Binding-site contacts:
Ligand atom N3 contacts residue PRO631 of chain 1.J at 4.1 Å.
Ligand atom C2 contacts residue ILE622 of chain 1.J at 4.3 Å (hydrophobic).
Ligand atom C5 contacts residue PRO631 of chain 1.J at 4.4 Å (hydrophobic).
Ligand atom N3 contacts residue GLY639 of chain 1.J at 4.2 Å.
Ligand atom N6 contacts residue PHE638 of chain 1.J at 3.7 Å.
Ligand atom N7 contacts residue HIS630 of chain 1.J at 3.7 Å.
Ligand atom N9 contacts residue PRO631 of chain 1.J at 3.8 Å.
Ligand atom C6 contacts residue SER632 of chain 1.J at 4.0 Å.
Ligand atom N6 contacts residue GLY637 of chain 1.J at 3.4 Å (h-bond).
Ligand atom C5 contacts residue SER632 of chain 1.J at 3.9 Å.
Ligand atom C2 contacts residue PRO631 of chain 1.J at 4.2 Å (hydrophobic).
Ligand atom N7 contacts residue ASP609 of chain 1.J at 4.0 Å.
Ligand atom C6 contacts residue GLY639 of chain 1.J at 3.7 Å.
Ligand atom N6 contacts residue SER632 of chain 1.J at 3.6 Å.
Ligand atom C5 contacts residue PRO420 of chain 1.J at 4.5 Å (hydrophobic).
Ligand atom N6 contacts residue PRO633 of chain 1.J at 4.4 Å.
Ligand atom C2 contacts residue GLY639 of chain 1.J at 2.9 Å.
Ligand atom N6 contacts residue GLY639 of chain 1.J at 3.5 Å (h-bond).
Ligand atom C4 contacts residue PRO631 of chain 1.J at 4.2 Å (hydrophobic).
Ligand atom N7 contacts residue SER632 of chain 1.J at 3.7 Å.
Ligand atom N1 contacts residue PHE638 of chain 1.J at 4.1 Å.
Ligand atom N9 contacts residue HIS630 of chain 1.J at 4.4 Å.
Ligand atom C6 contacts residue PRO631 of chain 1.J at 4.3 Å (hydrophobic).
Ligand atom N1 contacts residue GLY639 of chain 1.J at 3.0 Å (h-bond).
Ligand atom N1 contacts residue PRO631 of chain 1.J at 4.2 Å.
Ligand atom C8 contacts residue HIS630 of chain 1.J at 3.3 Å.

This small molecule binds to this protein.
Small molecule (SMILES): Nc1ncnc2[nH]cnc12

Sequence of chain 1.J:
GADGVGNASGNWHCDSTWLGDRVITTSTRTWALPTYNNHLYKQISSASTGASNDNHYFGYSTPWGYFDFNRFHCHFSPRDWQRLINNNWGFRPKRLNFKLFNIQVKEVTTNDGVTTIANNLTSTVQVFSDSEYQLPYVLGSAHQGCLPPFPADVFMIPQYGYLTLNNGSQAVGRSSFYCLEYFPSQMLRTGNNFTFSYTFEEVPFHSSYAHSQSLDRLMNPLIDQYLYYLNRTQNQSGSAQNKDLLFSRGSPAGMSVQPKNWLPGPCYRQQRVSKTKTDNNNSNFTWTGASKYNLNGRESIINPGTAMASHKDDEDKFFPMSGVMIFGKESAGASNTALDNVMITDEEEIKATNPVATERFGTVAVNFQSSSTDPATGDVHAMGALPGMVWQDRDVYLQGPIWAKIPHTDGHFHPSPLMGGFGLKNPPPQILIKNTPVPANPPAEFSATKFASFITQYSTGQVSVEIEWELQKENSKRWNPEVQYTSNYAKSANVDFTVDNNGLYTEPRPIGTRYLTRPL